This protein binds this small molecule.
Small molecule (SMILES): CO[C@H]1O[C@H](CO)[C@H](O)[C@H](O)[C@H]1O

Binding-site contacts:
Ligand atom O4 contacts residue GLY211 of chain 1.C at 3.3 Å.
Ligand atom C4 contacts residue ALA86 of chain 1.C at 4.2 Å (hydrophobic).
Ligand atom C6 contacts residue ASP212 of chain 1.C at 4.1 Å.
Ligand atom C2 contacts residue ASN128 of chain 1.C at 4.1 Å.
Ligand atom O4 contacts residue ASP212 of chain 1.C at 2.7 Å (salt-bridge).
Ligand atom O4 contacts residue ASP87 of chain 1.C at 2.9 Å (salt-bridge).
Ligand atom C6 contacts residue PHE126 of chain 1.C at 4.2 Å (hydrophobic).
Ligand atom C2 contacts residue ASP212 of chain 1.C at 4.0 Å.
Ligand atom C5 contacts residue PHE126 of chain 1.C at 3.6 Å (hydrophobic).
Ligand atom O3 contacts residue PHE126 of chain 1.C at 4.1 Å.
Ligand atom C3 contacts residue PHE126 of chain 1.C at 3.5 Å (hydrophobic).
Ligand atom C6 contacts residue ALA220 of chain 1.C at 3.5 Å (hydrophobic).
Ligand atom O6 contacts residue PHE126 of chain 1.C at 4.2 Å.
Ligand atom C6 contacts residue GLY211 of chain 1.C at 4.0 Å.
Ligand atom O2 contacts residue ASN128 of chain 1.C at 3.3 Å (h-bond).
Ligand atom O6 contacts residue GLY215 of chain 1.C at 3.5 Å.
Ligand atom O4 contacts residue GLY104 of chain 1.C at 4.3 Å.
Ligand atom C7 contacts residue PHE126 of chain 1.C at 4.1 Å (hydrophobic).
Ligand atom O3 contacts residue GLY104 of chain 1.C at 3.5 Å.
Ligand atom C5 contacts residue ASP212 of chain 1.C at 4.2 Å.
Ligand atom C3 contacts residue ASP87 of chain 1.C at 3.4 Å.
Ligand atom O6 contacts residue HIS84 of chain 1.C at 2.9 Å (h-bond).
Ligand atom O3 contacts residue GLY105 of chain 1.C at 2.7 Å (h-bond).
Ligand atom O6 contacts residue ALA220 of chain 1.C at 3.8 Å.
Ligand atom C4 contacts residue ASP212 of chain 1.C at 4.0 Å.
Ligand atom O1 contacts residue PHE126 of chain 1.C at 3.9 Å.
Ligand atom C1 contacts residue ASP212 of chain 1.C at 4.2 Å.
Ligand atom C7 contacts residue GLY215 of chain 1.C at 4.1 Å.
Ligand atom C6 contacts residue GLY215 of chain 1.C at 4.2 Å.
Ligand atom C4 contacts residue ASP87 of chain 1.C at 3.4 Å.
Ligand atom O5 contacts residue GLY215 of chain 1.C at 3.5 Å.
Ligand atom O4 contacts residue THR210 of chain 1.C at 4.3 Å.
Ligand atom O3 contacts residue ASP87 of chain 1.C at 2.8 Å (salt-bridge).
Ligand atom C3 contacts residue GLY105 of chain 1.C at 4.1 Å.
Ligand atom O5 contacts residue ASP212 of chain 1.C at 4.0 Å.
Ligand atom C4 contacts residue PHE126 of chain 1.C at 3.7 Å (hydrophobic).
Ligand atom C1 contacts residue GLY215 of chain 1.C at 4.2 Å.
Ligand atom C3 contacts residue ASN128 of chain 1.C at 3.5 Å.
Ligand atom O3 contacts residue ASN128 of chain 1.C at 3.2 Å (h-bond).
Ligand atom C6 contacts residue HIS84 of chain 1.C at 3.6 Å.

Sequence of chain 1.C:
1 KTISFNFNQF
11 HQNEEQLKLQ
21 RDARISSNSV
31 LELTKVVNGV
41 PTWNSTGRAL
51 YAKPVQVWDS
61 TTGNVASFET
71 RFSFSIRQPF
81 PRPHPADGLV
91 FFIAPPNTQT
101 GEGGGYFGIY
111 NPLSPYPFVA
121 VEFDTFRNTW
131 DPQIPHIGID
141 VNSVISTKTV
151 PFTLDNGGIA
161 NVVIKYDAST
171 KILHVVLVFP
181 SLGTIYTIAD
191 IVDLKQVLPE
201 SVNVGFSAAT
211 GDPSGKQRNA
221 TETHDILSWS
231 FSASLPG